Sequence of chain 1.D:
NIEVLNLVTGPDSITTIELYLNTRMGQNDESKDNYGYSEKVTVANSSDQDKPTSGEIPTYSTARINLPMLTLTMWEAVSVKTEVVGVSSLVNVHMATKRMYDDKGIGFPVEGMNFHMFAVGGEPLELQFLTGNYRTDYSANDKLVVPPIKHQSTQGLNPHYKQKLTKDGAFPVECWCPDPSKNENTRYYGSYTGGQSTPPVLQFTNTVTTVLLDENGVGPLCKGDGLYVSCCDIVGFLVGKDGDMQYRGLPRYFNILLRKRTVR

A small-molecule ligand and the protein it binds are described below.
Small molecule (SMILES): CC(=O)NCCN(CCNC(=O)CCC(=O)NCCOCCOCCNC(=O)CCC(=O)NCCOCCOCCNC(=O)CCC(=O)NCCOCCOCCNC(=O)CCC(=O)NCCN(CCNC(=O)CCC(N)=O)C(=O)c1ccc(Cn2cc(CO[C@]3(C(=O)O)C[C@H](O)[C@@H](OC(C)=O)[C@H]([C@H](O)[C@H](O)CO)O3)nn2)cc1)C(=O)c1ccc(Cn2cc(COC3(C(=O)O)CC(O)C(OC(C)=O)C(C(O)C(O)CO)O3)nn2)cc1

Binding-site contacts:
Ligand atom OAF contacts residue ALA44 of chain 1.E at 3.5 Å.
Ligand atom CAG contacts residue ASP50 of chain 1.E at 4.0 Å.
Ligand atom NAD contacts residue LYS51 of chain 1.E at 3.3 Å (salt-bridge).
Ligand atom CAC contacts residue LYS51 of chain 1.E at 3.5 Å.
Ligand atom CAI contacts residue GOL1 of chain 1.R at 3.9 Å.
Ligand atom OAF contacts residue GLN49 of chain 1.E at 3.4 Å (h-bond).
Ligand atom CAG contacts residue PRO52 of chain 1.E at 3.7 Å (hydrophobic).
Ligand atom CAG contacts residue ALA44 of chain 1.E at 3.6 Å (hydrophobic).
Ligand atom OAH contacts residue GOL1 of chain 1.R at 2.7 Å (h-bond).
Ligand atom OAA contacts residue GOL1 of chain 1.R at 3.6 Å.
Ligand atom OAK contacts residue THR53 of chain 1.E at 3.5 Å.
Ligand atom CAH contacts residue VAL43 of chain 1.E at 3.2 Å (hydrophobic).
Ligand atom CAK contacts residue THR53 of chain 1.E at 3.9 Å.
Ligand atom CAJ contacts residue VAL43 of chain 1.E at 3.5 Å (hydrophobic).
Ligand atom CAF contacts residue THR42 of chain 1.E at 3.7 Å.
Ligand atom CAD contacts residue THR42 of chain 1.E at 3.8 Å.
Ligand atom CAF contacts residue LYS51 of chain 1.E at 3.0 Å.
Ligand atom CAG contacts residue THR42 of chain 1.E at 3.5 Å.
Ligand atom OAH contacts residue VAL43 of chain 1.E at 2.7 Å (h-bond).
Ligand atom OAJ contacts residue ARG106 of chain 1.D at 2.9 Å (salt-bridge).
Ligand atom OAC contacts residue LYS51 of chain 1.E at 2.6 Å (salt-bridge).
Ligand atom OAJ contacts residue VAL43 of chain 1.E at 3.1 Å (h-bond).
Ligand atom OAM contacts residue THR53 of chain 1.E at 4.0 Å.
Ligand atom OAF contacts residue ASP50 of chain 1.E at 4.0 Å.
Ligand atom OAI contacts residue THR42 of chain 1.E at 3.6 Å.
Ligand atom OAM contacts residue THR42 of chain 1.E at 3.8 Å.
Ligand atom OAF contacts residue LYS51 of chain 1.E at 3.0 Å (salt-bridge).
Ligand atom CAJ contacts residue ARG106 of chain 1.D at 3.6 Å.
Ligand atom CAC contacts residue THR53 of chain 1.E at 3.9 Å.
Ligand atom CAF contacts residue ALA44 of chain 1.E at 3.8 Å (hydrophobic).
Ligand atom CAH contacts residue THR42 of chain 1.E at 3.8 Å.
Ligand atom CAG contacts residue VAL43 of chain 1.E at 4.0 Å (hydrophobic).
Ligand atom CAH contacts residue GOL1 of chain 1.R at 3.6 Å.
Ligand atom CAG contacts residue LYS51 of chain 1.E at 3.3 Å.
Ligand atom CAG contacts residue HIS101 of chain 1.D at 3.8 Å.
Ligand atom NAD contacts residue THR42 of chain 1.E at 2.9 Å (h-bond).
Ligand atom CAE contacts residue THR42 of chain 1.E at 3.7 Å.
Ligand atom CAD contacts residue LYS51 of chain 1.E at 3.9 Å.
Ligand atom OAJ contacts residue THR42 of chain 1.E at 3.6 Å.
Ligand atom OAH contacts residue ASN45 of chain 1.E at 4.0 Å.

Sequence of chain 1.E:
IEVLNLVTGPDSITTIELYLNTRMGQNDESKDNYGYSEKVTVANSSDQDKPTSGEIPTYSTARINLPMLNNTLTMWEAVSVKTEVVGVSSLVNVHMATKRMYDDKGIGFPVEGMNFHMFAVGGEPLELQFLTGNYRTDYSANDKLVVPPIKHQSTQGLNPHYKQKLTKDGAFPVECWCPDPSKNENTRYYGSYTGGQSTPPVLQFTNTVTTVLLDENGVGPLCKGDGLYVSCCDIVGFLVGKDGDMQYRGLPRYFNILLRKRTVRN